Sequence of chain 1.A:
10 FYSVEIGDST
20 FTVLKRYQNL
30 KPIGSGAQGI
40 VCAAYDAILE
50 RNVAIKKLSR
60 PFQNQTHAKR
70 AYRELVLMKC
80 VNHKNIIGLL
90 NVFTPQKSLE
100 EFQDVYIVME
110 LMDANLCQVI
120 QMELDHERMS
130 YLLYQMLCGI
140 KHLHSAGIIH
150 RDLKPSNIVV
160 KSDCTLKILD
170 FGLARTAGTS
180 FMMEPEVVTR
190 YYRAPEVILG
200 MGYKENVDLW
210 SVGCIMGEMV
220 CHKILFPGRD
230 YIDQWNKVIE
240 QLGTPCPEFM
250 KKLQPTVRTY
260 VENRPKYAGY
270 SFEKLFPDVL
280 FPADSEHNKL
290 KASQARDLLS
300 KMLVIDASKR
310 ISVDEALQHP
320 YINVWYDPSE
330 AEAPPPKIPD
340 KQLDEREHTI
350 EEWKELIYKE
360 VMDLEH

This protein binds this small molecule.
Small molecule (SMILES): Cc1nn(C)c2c1c(=O)c1cc(Cl)ccc1n2O

Binding-site contacts:
Ligand atom C5 contacts residue ILE32 of chain 1.A at 4.1 Å (hydrophobic).
Ligand atom O1 contacts residue MET111 of chain 1.A at 3.1 Å (h-bond).
Ligand atom C10 contacts residue LEU168 of chain 1.A at 3.8 Å (hydrophobic).
Ligand atom C12 contacts residue VAL158 of chain 1.A at 4.2 Å (hydrophobic).
Ligand atom N1 contacts residue ALA113 of chain 1.A at 4.3 Å.
Ligand atom C8 contacts residue MET108 of chain 1.A at 3.6 Å (hydrophobic).
Ligand atom C7 contacts residue MET108 of chain 1.A at 3.3 Å (hydrophobic).
Ligand atom N3 contacts residue VAL158 of chain 1.A at 3.9 Å.
Ligand atom N3 contacts residue LEU110 of chain 1.A at 4.3 Å.
Ligand atom C9 contacts residue VAL40 of chain 1.A at 4.3 Å (hydrophobic).
Ligand atom N3 contacts residue ILE32 of chain 1.A at 4.0 Å.
Ligand atom C11 contacts residue ILE32 of chain 1.A at 3.8 Å (hydrophobic).
Ligand atom N1 contacts residue ASN114 of chain 1.A at 3.4 Å (h-bond).
Ligand atom C7 contacts residue LEU168 of chain 1.A at 3.9 Å (hydrophobic).
Ligand atom N2 contacts residue ALA113 of chain 1.A at 4.0 Å.
Ligand atom C5 contacts residue VAL158 of chain 1.A at 4.1 Å (hydrophobic).
Ligand atom CL contacts residue LEU168 of chain 1.A at 4.2 Å.
Ligand atom C2 contacts residue ILE32 of chain 1.A at 4.2 Å (hydrophobic).
Ligand atom C6 contacts residue ALA53 of chain 1.A at 3.6 Å (hydrophobic).
Ligand atom C4 contacts residue ILE32 of chain 1.A at 3.8 Å (hydrophobic).
Ligand atom C2 contacts residue ASN114 of chain 1.A at 3.7 Å.
Ligand atom C3 contacts residue ASN114 of chain 1.A at 4.3 Å.
Ligand atom C3 contacts residue MET111 of chain 1.A at 3.6 Å (hydrophobic).
Ligand atom C7 contacts residue ALA53 of chain 1.A at 3.6 Å (hydrophobic).
Ligand atom C3 contacts residue ALA113 of chain 1.A at 3.3 Å (hydrophobic).
Ligand atom C3 contacts residue ASP112 of chain 1.A at 3.9 Å.
Ligand atom C10 contacts residue ILE32 of chain 1.A at 4.0 Å (hydrophobic).
Ligand atom C6 contacts residue LEU168 of chain 1.A at 4.1 Å (hydrophobic).
Ligand atom C1 contacts residue ASN114 of chain 1.A at 3.4 Å.
Ligand atom O1 contacts residue LEU110 of chain 1.A at 3.7 Å.
Ligand atom N2 contacts residue ASN114 of chain 1.A at 4.3 Å.
Ligand atom C4 contacts residue VAL158 of chain 1.A at 4.0 Å (hydrophobic).
Ligand atom C9 contacts residue LEU168 of chain 1.A at 3.5 Å (hydrophobic).
Ligand atom C5 contacts residue LEU168 of chain 1.A at 4.1 Å (hydrophobic).
Ligand atom N2 contacts residue ILE32 of chain 1.A at 4.3 Å.
Ligand atom O2 contacts residue ILE32 of chain 1.A at 4.3 Å.
Ligand atom C12 contacts residue ILE32 of chain 1.A at 3.7 Å (hydrophobic).
Ligand atom CL contacts residue MET108 of chain 1.A at 3.1 Å.
Ligand atom O1 contacts residue VAL158 of chain 1.A at 4.3 Å.
Ligand atom C8 contacts residue LEU168 of chain 1.A at 3.6 Å (hydrophobic).